Sequence of chain 1.A:
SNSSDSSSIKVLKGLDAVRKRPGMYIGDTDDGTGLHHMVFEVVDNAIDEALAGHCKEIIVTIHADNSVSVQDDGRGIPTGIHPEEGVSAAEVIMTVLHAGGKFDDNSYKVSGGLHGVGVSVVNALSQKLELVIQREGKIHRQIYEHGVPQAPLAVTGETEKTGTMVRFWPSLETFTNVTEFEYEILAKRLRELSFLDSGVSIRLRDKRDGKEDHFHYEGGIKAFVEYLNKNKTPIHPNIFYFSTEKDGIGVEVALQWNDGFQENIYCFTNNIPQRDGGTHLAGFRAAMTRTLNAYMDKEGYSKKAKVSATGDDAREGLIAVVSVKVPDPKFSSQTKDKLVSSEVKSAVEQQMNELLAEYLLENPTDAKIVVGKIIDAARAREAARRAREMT

Binding-site contacts:
Ligand atom O2G contacts residue LYS336 of chain 1.B at 2.6 Å (salt-bridge).
Ligand atom O3' contacts residue LYS102 of chain 1.B at 3.5 Å (salt-bridge).
Ligand atom O2B contacts residue GLY116 of chain 1.B at 2.6 Å (h-bond).
Ligand atom O1A contacts residue VAL119 of chain 1.B at 3.0 Å (h-bond).
Ligand atom O1B contacts residue LYS102 of chain 1.B at 3.0 Å.
Ligand atom O1A contacts residue GLY118 of chain 1.B at 3.4 Å (h-bond).
Ligand atom N6 contacts residue ASP72 of chain 1.B at 2.7 Å (salt-bridge).
Ligand atom O3' contacts residue GLY100 of chain 1.B at 3.0 Å.
Ligand atom O3G contacts residue GLY118 of chain 1.B at 2.7 Å (h-bond).
Ligand atom O4' contacts residue ILE93 of chain 1.B at 3.3 Å.
Ligand atom O2' contacts residue GOL1 of chain 1.I at 2.7 Å (h-bond).
Ligand atom C8 contacts residue ASN45 of chain 1.B at 3.4 Å.
Ligand atom O2G contacts residue HIS115 of chain 1.B at 2.7 Å (h-bond).
Ligand atom O2A contacts residue VAL119 of chain 1.B at 2.5 Å (h-bond).
Ligand atom O2' contacts residue GLY101 of chain 1.B at 3.5 Å (h-bond).
Ligand atom N7 contacts residue ASN45 of chain 1.B at 3.4 Å.
Ligand atom O3G contacts residue VAL117 of chain 1.B at 2.9 Å (h-bond).
Ligand atom O3' contacts residue GLY101 of chain 1.B at 2.4 Å (h-bond).
Ligand atom C5' contacts residue ALA99 of chain 1.B at 3.3 Å (hydrophobic).
Ligand atom C1' contacts residue GOL1 of chain 1.I at 3.4 Å.
Ligand atom O1G contacts residue LYS336 of chain 1.B at 3.4 Å (salt-bridge).
Ligand atom N3B contacts residue GLY113 of chain 1.B at 3.1 Å.
Ligand atom N3B contacts residue LEU114 of chain 1.B at 3.1 Å (h-bond).
Ligand atom O1G contacts residue GLU41 of chain 1.B at 3.3 Å (salt-bridge).
Ligand atom O3G contacts residue HIS115 of chain 1.B at 3.1 Å.
Ligand atom C2' contacts residue GOL1 of chain 1.I at 3.4 Å.
Ligand atom O3G contacts residue GLY116 of chain 1.B at 3.2 Å (h-bond).
Ligand atom C3' contacts residue LYS102 of chain 1.B at 3.5 Å.
Ligand atom C2 contacts residue GLU49 of chain 1.B at 3.3 Å.
Ligand atom C2' contacts residue TYR108 of chain 1.B at 3.3 Å (hydrophobic).
Ligand atom N3 contacts residue TYR108 of chain 1.B at 3.2 Å (h-bond).
Ligand atom O2A contacts residue GLY118 of chain 1.B at 3.3 Å.
Ligand atom O2A contacts residue ASN45 of chain 1.B at 2.9 Å (h-bond).
Ligand atom O1G contacts residue GLY118 of chain 1.B at 3.4 Å.
Ligand atom O3A contacts residue GLY116 of chain 1.B at 3.2 Å.
Ligand atom N3 contacts residue GOL1 of chain 1.I at 2.8 Å (h-bond).
Ligand atom O2' contacts residue TYR108 of chain 1.B at 3.4 Å (h-bond).
Ligand atom O2G contacts residue LEU114 of chain 1.B at 2.9 Å (h-bond).
Ligand atom PG contacts residue LYS336 of chain 1.B at 3.4 Å.
Ligand atom C4 contacts residue ILE77 of chain 1.B at 3.4 Å (hydrophobic).

The protein below binds the small molecule below.
Small molecule (SMILES): Nc1ncnc2c1ncn2[C@@H]1O[C@H](CO[P](=O)(O)O[P](=O)(O)NP(=O)(O)O)[C@@H](O)[C@H]1O

Sequence of chain 1.B:
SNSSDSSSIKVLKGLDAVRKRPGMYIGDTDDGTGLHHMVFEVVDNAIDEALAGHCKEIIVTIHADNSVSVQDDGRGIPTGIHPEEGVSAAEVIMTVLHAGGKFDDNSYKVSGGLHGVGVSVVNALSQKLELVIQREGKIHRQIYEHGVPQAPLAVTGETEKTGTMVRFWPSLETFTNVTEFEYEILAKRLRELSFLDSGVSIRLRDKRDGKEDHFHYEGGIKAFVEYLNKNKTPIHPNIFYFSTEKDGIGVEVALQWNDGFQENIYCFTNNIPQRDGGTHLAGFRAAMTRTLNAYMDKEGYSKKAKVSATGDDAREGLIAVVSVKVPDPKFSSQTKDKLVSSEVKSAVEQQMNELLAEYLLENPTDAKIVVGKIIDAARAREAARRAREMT